A small-molecule ligand and the protein it binds are described below.
Small molecule (SMILES): O=C(O)c1ccnc(-c2cc[nH]n2)c1

Sequence of chain 1.A:
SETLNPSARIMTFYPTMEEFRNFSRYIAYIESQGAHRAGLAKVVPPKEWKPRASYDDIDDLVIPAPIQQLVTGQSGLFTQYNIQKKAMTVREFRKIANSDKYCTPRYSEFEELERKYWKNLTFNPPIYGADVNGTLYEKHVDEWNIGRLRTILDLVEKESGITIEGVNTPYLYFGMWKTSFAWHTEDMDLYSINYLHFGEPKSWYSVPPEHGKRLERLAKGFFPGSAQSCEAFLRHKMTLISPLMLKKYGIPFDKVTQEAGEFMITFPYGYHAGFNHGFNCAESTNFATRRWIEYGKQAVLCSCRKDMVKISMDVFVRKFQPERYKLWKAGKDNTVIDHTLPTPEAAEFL

Binding-site contacts:
Ligand atom C4 contacts residue TRP230 of chain 1.A at 3.6 Å (hydrophobic).
Ligand atom C3 contacts residue NI1 of chain 1.C at 3.1 Å.
Ligand atom C8 contacts residue TYR199 of chain 1.A at 3.7 Å (hydrophobic).
Ligand atom N contacts residue HIS210 of chain 1.A at 3.3 Å (h-bond).
Ligand atom C6 contacts residue HIS210 of chain 1.A at 3.4 Å.
Ligand atom O1 contacts residue TYR199 of chain 1.A at 3.3 Å.
Ligand atom N1 contacts residue HIS210 of chain 1.A at 3.3 Å (h-bond).
Ligand atom N2 contacts residue LYS263 of chain 1.A at 3.8 Å.
Ligand atom O1 contacts residue TYR154 of chain 1.A at 2.7 Å (h-bond).
Ligand atom C contacts residue LYS228 of chain 1.A at 4.2 Å.
Ligand atom C8 contacts residue HIS210 of chain 1.A at 4.1 Å.
Ligand atom O contacts residue PHE207 of chain 1.A at 3.3 Å.
Ligand atom C4 contacts residue PHE207 of chain 1.A at 3.5 Å (hydrophobic).
Ligand atom C contacts residue PHE207 of chain 1.A at 3.8 Å (hydrophobic).
Ligand atom O1 contacts residue PHE207 of chain 1.A at 4.0 Å.
Ligand atom N contacts residue HIS298 of chain 1.A at 3.7 Å.
Ligand atom O contacts residue TYR154 of chain 1.A at 2.9 Å (h-bond).
Ligand atom C5 contacts residue ASN220 of chain 1.A at 4.0 Å.
Ligand atom C1 contacts residue PHE207 of chain 1.A at 3.8 Å (hydrophobic).
Ligand atom N1 contacts residue NI1 of chain 1.C at 2.5 Å (h-bond).
Ligand atom C2 contacts residue TYR199 of chain 1.A at 4.2 Å (hydrophobic).
Ligand atom N contacts residue PHE207 of chain 1.A at 4.2 Å.
Ligand atom C contacts residue TYR199 of chain 1.A at 4.1 Å (hydrophobic).
Ligand atom C4 contacts residue HIS298 of chain 1.A at 3.9 Å.
Ligand atom N2 contacts residue NI1 of chain 1.C at 3.6 Å.
Ligand atom C5 contacts residue PHE207 of chain 1.A at 3.4 Å (hydrophobic).
Ligand atom N2 contacts residue HIS210 of chain 1.A at 3.9 Å.
Ligand atom C4 contacts residue HIS210 of chain 1.A at 4.2 Å.
Ligand atom C7 contacts residue LYS263 of chain 1.A at 3.4 Å.
Ligand atom N1 contacts residue GLU212 of chain 1.A at 3.0 Å (salt-bridge).
Ligand atom O contacts residue LYS228 of chain 1.A at 3.0 Å (salt-bridge).
Ligand atom N contacts residue NI1 of chain 1.C at 2.2 Å (h-bond).
Ligand atom C3 contacts residue HIS210 of chain 1.A at 3.7 Å.
Ligand atom N2 contacts residue GLU212 of chain 1.A at 3.0 Å (salt-bridge).
Ligand atom C6 contacts residue NI1 of chain 1.C at 3.1 Å.
Ligand atom C8 contacts residue LYS263 of chain 1.A at 4.0 Å.
Ligand atom C4 contacts residue NI1 of chain 1.C at 3.2 Å.
Ligand atom C5 contacts residue TRP230 of chain 1.A at 3.9 Å (hydrophobic).
Ligand atom C7 contacts residue TYR199 of chain 1.A at 4.2 Å (hydrophobic).
Ligand atom C contacts residue TYR154 of chain 1.A at 3.2 Å (hydrophobic).